Binding-site contacts:
Ligand atom C2 contacts residue ASN126 of chain 1.H at 2.5 Å.
Ligand atom O5 contacts residue ASN126 of chain 1.H at 2.4 Å (h-bond).
Ligand atom C8 contacts residue ASN126 of chain 1.H at 4.2 Å.
Ligand atom C7 contacts residue ASN126 of chain 1.H at 3.1 Å.
Ligand atom C1 contacts residue ASN126 of chain 1.H at 1.4 Å.
Ligand atom C4 contacts residue ASN126 of chain 1.H at 4.2 Å.
Ligand atom N2 contacts residue ASN126 of chain 1.H at 2.9 Å (h-bond).
Ligand atom C5 contacts residue ASN126 of chain 1.H at 3.7 Å.
Ligand atom C8 contacts residue GLU123 of chain 1.H at 3.0 Å.
Ligand atom O7 contacts residue ASN126 of chain 1.H at 3.1 Å (h-bond).
Ligand atom C3 contacts residue ASN126 of chain 1.H at 3.8 Å.
Ligand atom C8 contacts residue LYS122 of chain 1.H at 4.0 Å.
Ligand atom O7 contacts residue TYR127 of chain 1.H at 3.8 Å.
Ligand atom C7 contacts residue GLU123 of chain 1.H at 4.4 Å.

The small molecule below binds the protein below.
Small molecule (SMILES): CC(=O)N[C@@H]1[C@@H](O)[C@H](O)[C@@H](CO)O[C@H]1O

Sequence of chain 1.H:
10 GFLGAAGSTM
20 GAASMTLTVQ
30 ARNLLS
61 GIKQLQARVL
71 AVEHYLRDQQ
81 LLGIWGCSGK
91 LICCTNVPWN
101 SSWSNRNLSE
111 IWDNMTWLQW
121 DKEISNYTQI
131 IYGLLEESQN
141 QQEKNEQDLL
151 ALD